Binding-site contacts:
Ligand atom C6 contacts residue TYR12 of chain 1.A at 4.0 Å (hydrophobic).
Ligand atom C3 contacts residue ASN14 of chain 1.A at 4.2 Å.
Ligand atom O6 contacts residue ALA207 of chain 1.A at 3.3 Å.
Ligand atom C1 contacts residue LEU99 of chain 1.A at 3.8 Å (hydrophobic).
Ligand atom C5 contacts residue ASP208 of chain 1.A at 4.2 Å.
Ligand atom C13 contacts residue LEU99 of chain 1.A at 4.3 Å (hydrophobic).
Ligand atom C6 contacts residue TYR100 of chain 1.A at 3.8 Å (hydrophobic).
Ligand atom N1 contacts residue TYR12 of chain 1.A at 3.7 Å.
Ligand atom C4 contacts residue ARG228 of chain 1.A at 4.0 Å.
Ligand atom N1 contacts residue TYR100 of chain 1.A at 4.1 Å.
Ligand atom C5 contacts residue TYR12 of chain 1.A at 4.0 Å (hydrophobic).
Ligand atom O2 contacts residue LEU99 of chain 1.A at 3.6 Å.
Ligand atom O3 contacts residue ARG228 of chain 1.A at 3.0 Å (salt-bridge).
Ligand atom O4 contacts residue TYR12 of chain 1.A at 3.8 Å.
Ligand atom O3 contacts residue GLY227 of chain 1.A at 3.7 Å.
Ligand atom O5 contacts residue LEU99 of chain 1.A at 3.1 Å (h-bond).
Ligand atom O6 contacts residue GLY98 of chain 1.A at 3.3 Å.
Ligand atom C6 contacts residue ASP208 of chain 1.A at 3.6 Å.
Ligand atom C14 contacts residue LEU99 of chain 1.A at 4.0 Å (hydrophobic).
Ligand atom O4 contacts residue GLY227 of chain 1.A at 4.2 Å.
Ligand atom N1 contacts residue LEU99 of chain 1.A at 3.9 Å.
Ligand atom C9 contacts residue LEU99 of chain 1.A at 3.5 Å (hydrophobic).
Ligand atom O6 contacts residue ASP208 of chain 1.A at 2.7 Å (salt-bridge).
Ligand atom O4 contacts residue ASP208 of chain 1.A at 2.6 Å (salt-bridge).
Ligand atom C10 contacts residue LEU99 of chain 1.A at 4.2 Å (hydrophobic).
Ligand atom O5 contacts residue GLY98 of chain 1.A at 4.2 Å.
Ligand atom O6 contacts residue LEU99 of chain 1.A at 3.2 Å (h-bond).
Ligand atom C5 contacts residue LEU99 of chain 1.A at 4.0 Å (hydrophobic).
Ligand atom C8 contacts residue LEU99 of chain 1.A at 3.8 Å (hydrophobic).
Ligand atom C4 contacts residue ASN14 of chain 1.A at 4.0 Å.
Ligand atom C6 contacts residue LEU99 of chain 1.A at 4.0 Å (hydrophobic).
Ligand atom C12 contacts residue LEU99 of chain 1.A at 3.6 Å (hydrophobic).
Ligand atom O6 contacts residue TYR100 of chain 1.A at 3.2 Å (h-bond).
Ligand atom C4 contacts residue ASP208 of chain 1.A at 3.5 Å.
Ligand atom C6 contacts residue ALA207 of chain 1.A at 3.6 Å (hydrophobic).
Ligand atom O4 contacts residue ASN14 of chain 1.A at 2.9 Å (h-bond).
Ligand atom C3 contacts residue ARG228 of chain 1.A at 4.0 Å.
Ligand atom O2 contacts residue GLY98 of chain 1.A at 3.7 Å.
Ligand atom C11 contacts residue TYR12 of chain 1.A at 3.3 Å (hydrophobic).
Ligand atom O4 contacts residue ARG228 of chain 1.A at 3.5 Å.

Sequence of chain 1.A:
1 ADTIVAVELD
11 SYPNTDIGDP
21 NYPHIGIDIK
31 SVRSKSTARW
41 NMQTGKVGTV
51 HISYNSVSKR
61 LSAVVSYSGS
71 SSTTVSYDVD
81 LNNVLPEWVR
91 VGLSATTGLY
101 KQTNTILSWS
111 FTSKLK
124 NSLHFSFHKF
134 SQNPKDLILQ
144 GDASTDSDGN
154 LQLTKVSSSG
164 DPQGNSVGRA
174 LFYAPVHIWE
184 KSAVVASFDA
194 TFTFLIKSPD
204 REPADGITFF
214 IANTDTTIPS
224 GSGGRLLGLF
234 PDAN

This protein binds this small molecule.
Small molecule (SMILES): OC[C@H]1O[C@H](Oc2c[nH]c3ccc(Br)c(Cl)c23)[C@@H](O)[C@@H](O)[C@@H]1O